Sequence of chain 1.B:
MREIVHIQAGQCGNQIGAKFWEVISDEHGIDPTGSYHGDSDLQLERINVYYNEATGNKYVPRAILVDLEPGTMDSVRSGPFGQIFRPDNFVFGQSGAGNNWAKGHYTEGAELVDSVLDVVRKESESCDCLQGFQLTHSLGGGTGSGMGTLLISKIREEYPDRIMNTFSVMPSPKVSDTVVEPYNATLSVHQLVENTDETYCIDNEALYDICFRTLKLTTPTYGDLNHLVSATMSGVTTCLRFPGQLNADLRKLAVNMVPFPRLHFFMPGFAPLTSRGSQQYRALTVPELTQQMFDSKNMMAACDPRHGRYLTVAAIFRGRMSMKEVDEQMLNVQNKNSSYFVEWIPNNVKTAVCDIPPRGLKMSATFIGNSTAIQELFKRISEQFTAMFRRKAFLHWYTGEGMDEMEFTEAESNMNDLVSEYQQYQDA

A small-molecule ligand and the protein it binds are described below.
Small molecule (SMILES): COc1ccc(/C=C/C(=O)c2ccc(OC)c3c2OC(C)(C)C=C3)cc1

Binding-site contacts:
Ligand atom C1 contacts residue VAL349 of chain 1.B at 3.8 Å (hydrophobic).
Ligand atom C26 contacts residue MET257 of chain 1.B at 3.7 Å (hydrophobic).
Ligand atom C3 contacts residue ASN256 of chain 1.B at 3.6 Å.
Ligand atom C22 contacts residue LEU246 of chain 1.B at 3.9 Å (hydrophobic).
Ligand atom C5 contacts residue ASN256 of chain 1.B at 3.4 Å.
Ligand atom C11 contacts residue ALA248 of chain 1.B at 3.6 Å (hydrophobic).
Ligand atom O10 contacts residue LEU246 of chain 1.B at 3.4 Å.
Ligand atom O10 contacts residue ASP249 of chain 1.B at 3.8 Å.
Ligand atom C16 contacts residue VAL236 of chain 1.B at 2.9 Å (hydrophobic).
Ligand atom C3 contacts residue LYS350 of chain 1.B at 3.7 Å.
Ligand atom O10 contacts residue ALA248 of chain 1.B at 3.4 Å.
Ligand atom O15 contacts residue CYS239 of chain 1.B at 3.9 Å.
Ligand atom C22 contacts residue ALA352 of chain 1.B at 3.5 Å (hydrophobic).
Ligand atom C16 contacts residue LEU253 of chain 1.B at 3.8 Å (hydrophobic).
Ligand atom O15 contacts residue VAL236 of chain 1.B at 3.2 Å (h-bond).
Ligand atom C22 contacts residue CYS239 of chain 1.B at 3.7 Å (hydrophobic).
Ligand atom C6 contacts residue ASN256 of chain 1.B at 3.5 Å.
Ligand atom O2 contacts residue ASN256 of chain 1.B at 3.8 Å.
Ligand atom C21 contacts residue ALA352 of chain 1.B at 3.9 Å (hydrophobic).
Ligand atom C25 contacts residue ASN256 of chain 1.B at 3.6 Å.
Ligand atom C5 contacts residue THR179 of chain 1.A at 3.6 Å.
Ligand atom C4 contacts residue LYS350 of chain 1.B at 3.6 Å.
Ligand atom O10 contacts residue LYS252 of chain 1.B at 3.4 Å.
Ligand atom C13 contacts residue ASP249 of chain 1.B at 3.9 Å.
Ligand atom O2 contacts residue ASN348 of chain 1.B at 3.7 Å.
Ligand atom C16 contacts residue ILE368 of chain 1.B at 3.8 Å (hydrophobic).
Ligand atom C19 contacts residue CYS239 of chain 1.B at 3.5 Å (hydrophobic).
Ligand atom C1 contacts residue LYS350 of chain 1.B at 3.4 Å.
Ligand atom C12 contacts residue LEU253 of chain 1.B at 3.7 Å (hydrophobic).
Ligand atom C1 contacts residue ASN348 of chain 1.B at 3.5 Å.
Ligand atom C16 contacts residue TYR200 of chain 1.B at 3.9 Å (hydrophobic).
Ligand atom C14 contacts residue CYS239 of chain 1.B at 3.8 Å (hydrophobic).
Ligand atom C26 contacts residue ASN256 of chain 1.B at 3.7 Å.
Ligand atom C4 contacts residue ASN256 of chain 1.B at 3.5 Å.
Ligand atom C13 contacts residue LEU240 of chain 1.B at 3.7 Å (hydrophobic).
Ligand atom C1 contacts residue ASN347 of chain 1.B at 3.4 Å.
Ligand atom C18 contacts residue CYS239 of chain 1.B at 3.6 Å (hydrophobic).
Ligand atom C12 contacts residue ALA248 of chain 1.B at 3.5 Å (hydrophobic).
Ligand atom C17 contacts residue CYS239 of chain 1.B at 3.8 Å (hydrophobic).
Ligand atom C12 contacts residue ASP249 of chain 1.B at 3.2 Å.

Sequence of chain 1.A:
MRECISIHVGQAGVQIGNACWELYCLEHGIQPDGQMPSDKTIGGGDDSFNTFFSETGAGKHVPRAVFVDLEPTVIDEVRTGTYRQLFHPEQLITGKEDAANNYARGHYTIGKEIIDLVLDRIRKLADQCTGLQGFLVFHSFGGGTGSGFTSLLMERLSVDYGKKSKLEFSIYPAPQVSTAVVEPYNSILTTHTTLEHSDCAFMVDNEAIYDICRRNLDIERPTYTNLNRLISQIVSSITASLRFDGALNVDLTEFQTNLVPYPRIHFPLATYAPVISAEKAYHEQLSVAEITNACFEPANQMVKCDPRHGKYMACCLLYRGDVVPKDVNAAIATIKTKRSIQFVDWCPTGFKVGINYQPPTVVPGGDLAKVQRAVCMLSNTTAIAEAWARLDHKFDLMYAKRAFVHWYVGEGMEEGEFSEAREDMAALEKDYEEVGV